Binding-site contacts:
Ligand atom N contacts residue LEU112 of chain 1.C at 2.7 Å (h-bond).
Ligand atom C contacts residue GLY110 of chain 1.C at 3.7 Å.
Ligand atom CB contacts residue TYR116 of chain 1.C at 3.7 Å (hydrophobic).
Ligand atom N contacts residue HIS58 of chain 1.C at 3.5 Å.
Ligand atom CD2 contacts residue ASN107 of chain 1.C at 3.2 Å.
Ligand atom N contacts residue GLY110 of chain 1.C at 2.8 Å (h-bond).
Ligand atom O contacts residue TYR115 of chain 1.C at 3.4 Å.
Ligand atom CA contacts residue TYR91 of chain 1.D at 3.5 Å (hydrophobic).
Ligand atom CG2 contacts residue TYR115 of chain 1.C at 3.6 Å (hydrophobic).
Ligand atom O contacts residue TYR116 of chain 1.C at 2.8 Å (h-bond).
Ligand atom N contacts residue TYR116 of chain 1.C at 2.7 Å (h-bond).
Ligand atom CA contacts residue TYR116 of chain 1.C at 3.6 Å (hydrophobic).
Ligand atom CA contacts residue HIS58 of chain 1.C at 3.5 Å.
Ligand atom CG2 contacts residue ARG111 of chain 1.C at 3.5 Å.
Ligand atom CB contacts residue TYR91 of chain 1.D at 3.3 Å (hydrophobic).
Ligand atom O contacts residue TYR114 of chain 1.C at 3.5 Å (h-bond).
Ligand atom CA contacts residue GLY110 of chain 1.C at 3.6 Å.
Ligand atom CA contacts residue GLY110 of chain 1.C at 3.7 Å.
Ligand atom CB contacts residue ASN93 of chain 1.D at 3.5 Å.
Ligand atom CA contacts residue TYR114 of chain 1.C at 3.4 Å (hydrophobic).
Ligand atom O contacts residue HIS58 of chain 1.C at 3.4 Å.
Ligand atom O contacts residue VAL113 of chain 1.C at 3.5 Å.
Ligand atom O contacts residue LEU94 of chain 1.D at 3.7 Å.
Ligand atom CA contacts residue GLN57 of chain 1.C at 3.3 Å.
Ligand atom CB contacts residue GLY110 of chain 1.C at 3.5 Å.
Ligand atom CG contacts residue ASN107 of chain 1.C at 3.2 Å.
Ligand atom O contacts residue TYR114 of chain 1.C at 2.8 Å (h-bond).
Ligand atom C contacts residue TYR114 of chain 1.C at 3.6 Å (hydrophobic).
Ligand atom CD1 contacts residue ASN107 of chain 1.C at 3.5 Å.
Ligand atom CA contacts residue LEU112 of chain 1.C at 3.4 Å (hydrophobic).
Ligand atom O contacts residue ARG111 of chain 1.C at 3.4 Å (salt-bridge).
Ligand atom N contacts residue GLN57 of chain 1.C at 3.4 Å (h-bond).
Ligand atom C contacts residue HIS58 of chain 1.C at 3.6 Å.
Ligand atom O contacts residue ARG111 of chain 1.C at 3.7 Å.
Ligand atom CG1 contacts residue GLY110 of chain 1.C at 3.7 Å.
Ligand atom N contacts residue TYR91 of chain 1.D at 3.1 Å (h-bond).
Ligand atom O contacts residue LEU112 of chain 1.C at 3.5 Å (h-bond).
Ligand atom C contacts residue LEU112 of chain 1.C at 3.7 Å (hydrophobic).
Ligand atom CE2 contacts residue ASN107 of chain 1.C at 3.5 Å.
Ligand atom N contacts residue TYR114 of chain 1.C at 2.8 Å (h-bond).

A small-molecule ligand and the protein it binds are described below.
Small molecule (SMILES): CC[C@H](C)[C@H](NC(=O)CNC(=O)[C@@H](NC(=O)[C@H](C)N)C(C)C)C(=O)NCC(=O)N[C@@H](C)C(=O)N[C@H](C(=O)N[C@@H](Cc1ccccc1)C(=O)N[C@H](C=O)CC(C)C)C(C)C

Sequence of chain 1.D:
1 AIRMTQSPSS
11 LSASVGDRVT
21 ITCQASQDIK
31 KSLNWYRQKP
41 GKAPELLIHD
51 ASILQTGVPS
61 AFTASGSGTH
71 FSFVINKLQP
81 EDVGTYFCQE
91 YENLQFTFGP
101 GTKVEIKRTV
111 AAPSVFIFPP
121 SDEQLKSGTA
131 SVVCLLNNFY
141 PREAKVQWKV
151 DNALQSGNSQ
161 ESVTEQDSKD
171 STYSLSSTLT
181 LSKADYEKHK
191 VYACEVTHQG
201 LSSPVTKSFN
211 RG

Sequence of chain 1.C:
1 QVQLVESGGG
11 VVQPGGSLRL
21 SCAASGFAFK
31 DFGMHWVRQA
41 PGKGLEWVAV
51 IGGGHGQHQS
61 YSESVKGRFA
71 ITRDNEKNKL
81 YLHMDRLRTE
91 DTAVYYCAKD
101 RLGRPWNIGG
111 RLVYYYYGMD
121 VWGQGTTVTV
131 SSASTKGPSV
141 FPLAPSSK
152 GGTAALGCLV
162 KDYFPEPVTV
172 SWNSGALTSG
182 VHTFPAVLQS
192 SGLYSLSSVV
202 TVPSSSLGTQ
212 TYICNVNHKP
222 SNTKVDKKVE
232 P